Binding-site contacts:
Ligand atom C19 contacts residue LYS701 of chain 1.A at 4.0 Å.
Ligand atom C24 contacts residue PRO690 of chain 1.A at 4.2 Å (hydrophobic).
Ligand atom C15 contacts residue PHE695 of chain 1.A at 3.9 Å (hydrophobic).
Ligand atom C11 contacts residue PHE704 of chain 1.A at 3.6 Å (hydrophobic).
Ligand atom C16 contacts residue LEU691 of chain 1.A at 4.0 Å (hydrophobic).
Ligand atom C27 contacts residue LEU691 of chain 1.A at 4.1 Å (hydrophobic).
Ligand atom C2 contacts residue LEU705 of chain 1.A at 3.9 Å (hydrophobic).
Ligand atom C18 contacts residue PHE695 of chain 1.A at 3.9 Å (hydrophobic).
Ligand atom C19 contacts residue PHE704 of chain 1.A at 4.2 Å (hydrophobic).
Ligand atom C20 contacts residue PHE695 of chain 1.A at 4.2 Å (hydrophobic).
Ligand atom C12 contacts residue PHE704 of chain 1.A at 3.7 Å (hydrophobic).
Ligand atom C26 contacts residue GLY436 of chain 1.A at 4.0 Å.
Ligand atom C18 contacts residue PHE704 of chain 1.A at 3.9 Å (hydrophobic).
Ligand atom C15 contacts residue LEU691 of chain 1.A at 4.2 Å (hydrophobic).
Ligand atom C25 contacts residue GLY436 of chain 1.A at 4.4 Å.
Ligand atom C22 contacts residue PHE695 of chain 1.A at 3.9 Å (hydrophobic).
Ligand atom C23 contacts residue GLY436 of chain 1.A at 4.4 Å.
Ligand atom C16 contacts residue PHE695 of chain 1.A at 4.3 Å (hydrophobic).
Ligand atom C1 contacts residue LEU705 of chain 1.A at 4.4 Å (hydrophobic).
Ligand atom C4 contacts residue LYS701 of chain 1.A at 4.3 Å.
Ligand atom C26 contacts residue VAL432 of chain 1.A at 4.3 Å (hydrophobic).
Ligand atom C27 contacts residue CYS687 of chain 1.A at 3.5 Å (hydrophobic).
Ligand atom C7 contacts residue LYS701 of chain 1.A at 3.9 Å.
Ligand atom C6 contacts residue LYS701 of chain 1.A at 3.5 Å.
Ligand atom C5 contacts residue LYS701 of chain 1.A at 4.3 Å.
Ligand atom C21 contacts residue PHE435 of chain 1.A at 4.3 Å (hydrophobic).
Ligand atom C24 contacts residue GLY436 of chain 1.A at 3.8 Å.
Ligand atom C27 contacts residue PRO690 of chain 1.A at 4.1 Å (hydrophobic).
Ligand atom C24 contacts residue PHE695 of chain 1.A at 3.8 Å (hydrophobic).
Ligand atom C23 contacts residue PHE695 of chain 1.A at 3.7 Å (hydrophobic).

A protein and the small-molecule ligand that binds it are described below.
Small molecule (SMILES): CC(C)CCC[C@@H](C)[C@H]1CC[C@H]2[C@@H]3CC=C4C[C@@H](O)CC[C@]4(C)[C@H]3CC[C@]12C

Sequence of chain 1.A:
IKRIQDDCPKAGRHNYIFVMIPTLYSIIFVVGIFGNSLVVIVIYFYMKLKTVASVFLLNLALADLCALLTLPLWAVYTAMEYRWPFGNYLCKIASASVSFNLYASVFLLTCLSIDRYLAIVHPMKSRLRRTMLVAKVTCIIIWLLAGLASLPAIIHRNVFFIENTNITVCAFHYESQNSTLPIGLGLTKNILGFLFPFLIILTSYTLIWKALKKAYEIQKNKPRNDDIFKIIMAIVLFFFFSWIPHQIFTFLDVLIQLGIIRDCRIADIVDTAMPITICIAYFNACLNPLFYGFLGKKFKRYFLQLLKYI